A small-molecule ligand and the protein it binds are described below.
Small molecule (SMILES): CC(=O)N[C@@H]1[C@@H](O)[C@H](O)[C@@H](CO)O[C@H]1O

Binding-site contacts:
Ligand atom C3 contacts residue THR497 of chain 1.E at 3.7 Å.
Ligand atom C4 contacts residue THR497 of chain 1.E at 4.2 Å.
Ligand atom N2 contacts residue GLY495 of chain 1.E at 4.4 Å.
Ligand atom C1 contacts residue THR497 of chain 1.E at 1.4 Å.
Ligand atom O7 contacts residue THR497 of chain 1.E at 3.8 Å.
Ligand atom C6 contacts residue ALA508 of chain 1.E at 4.2 Å (hydrophobic).
Ligand atom N2 contacts residue THR497 of chain 1.E at 2.8 Å (h-bond).
Ligand atom O5 contacts residue ALA508 of chain 1.E at 4.2 Å.
Ligand atom C2 contacts residue THR497 of chain 1.E at 2.3 Å.
Ligand atom C2 contacts residue GLY495 of chain 1.E at 3.8 Å.
Ligand atom C1 contacts residue GLY495 of chain 1.E at 4.5 Å.
Ligand atom O3 contacts residue GLY495 of chain 1.E at 4.5 Å.
Ligand atom C7 contacts residue THR497 of chain 1.E at 3.5 Å.
Ligand atom C5 contacts residue THR497 of chain 1.E at 3.7 Å.
Ligand atom O5 contacts residue THR497 of chain 1.E at 2.4 Å (h-bond).

Sequence of chain 1.E:
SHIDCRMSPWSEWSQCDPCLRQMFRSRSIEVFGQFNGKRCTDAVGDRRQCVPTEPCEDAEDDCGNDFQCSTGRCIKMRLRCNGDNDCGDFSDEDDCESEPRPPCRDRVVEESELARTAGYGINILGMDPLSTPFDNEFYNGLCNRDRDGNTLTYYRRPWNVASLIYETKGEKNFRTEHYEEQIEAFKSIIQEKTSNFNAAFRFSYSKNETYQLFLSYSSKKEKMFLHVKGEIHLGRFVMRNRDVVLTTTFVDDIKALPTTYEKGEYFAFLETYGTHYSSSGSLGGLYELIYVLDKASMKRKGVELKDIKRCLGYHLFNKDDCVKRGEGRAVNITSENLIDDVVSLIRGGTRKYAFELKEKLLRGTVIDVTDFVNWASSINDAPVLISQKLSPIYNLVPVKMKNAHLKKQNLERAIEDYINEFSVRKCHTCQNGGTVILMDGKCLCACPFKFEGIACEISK